This small molecule binds to this protein.
Small molecule (SMILES): CCOC(=O)[C@@H]1CCc2nc(C)sc2C1

Binding-site contacts:
Ligand atom C12 contacts residue NAD1 of chain 2.C at 3.7 Å.
Ligand atom C12 contacts residue PHE149 of chain 2.A at 3.6 Å (hydrophobic).
Ligand atom C12 contacts residue TYR158 of chain 2.A at 4.4 Å (hydrophobic).
Ligand atom C12 contacts residue MET161 of chain 2.A at 4.1 Å (hydrophobic).
Ligand atom C08 contacts residue NAD1 of chain 2.C at 3.7 Å.
Ligand atom C12 contacts residue LYS165 of chain 2.A at 4.3 Å.
Ligand atom C11 contacts residue MET161 of chain 2.A at 4.1 Å (hydrophobic).
Ligand atom C04 contacts residue MET98 of chain 2.A at 4.4 Å (hydrophobic).
Ligand atom O03 contacts residue ILE202 of chain 2.A at 4.2 Å.
Ligand atom C01 contacts residue LEU207 of chain 2.A at 3.6 Å (hydrophobic).
Ligand atom O05 contacts residue MET161 of chain 2.A at 3.6 Å.
Ligand atom C04 contacts residue MET161 of chain 2.A at 4.3 Å (hydrophobic).
Ligand atom C08 contacts residue GLY96 of chain 2.A at 3.5 Å.
Ligand atom O05 contacts residue GLY96 of chain 2.A at 4.0 Å.
Ligand atom C08 contacts residue MET161 of chain 2.A at 3.8 Å (hydrophobic).
Ligand atom C01 contacts residue MET98 of chain 2.A at 3.6 Å (hydrophobic).
Ligand atom C09 contacts residue MET161 of chain 2.A at 3.8 Å (hydrophobic).
Ligand atom O03 contacts residue MET103 of chain 2.A at 3.7 Å.
Ligand atom C01 contacts residue ILE202 of chain 2.A at 4.1 Å (hydrophobic).
Ligand atom C15 contacts residue MET199 of chain 2.A at 3.7 Å (hydrophobic).
Ligand atom O03 contacts residue MET98 of chain 2.A at 4.4 Å.
Ligand atom C02 contacts residue MET98 of chain 2.A at 3.0 Å (hydrophobic).
Ligand atom S13 contacts residue TYR158 of chain 2.A at 4.1 Å.
Ligand atom C14 contacts residue MET161 of chain 2.A at 4.4 Å (hydrophobic).
Ligand atom C08 contacts residue PHE97 of chain 2.A at 4.2 Å (hydrophobic).
Ligand atom C11 contacts residue NAD1 of chain 2.C at 3.5 Å.
Ligand atom C04 contacts residue MET103 of chain 2.A at 4.4 Å (hydrophobic).
Ligand atom O05 contacts residue MET98 of chain 2.A at 3.3 Å (h-bond).
Ligand atom S13 contacts residue MET103 of chain 2.A at 4.2 Å.
Ligand atom C07 contacts residue NAD1 of chain 2.C at 4.0 Å.
Ligand atom N10 contacts residue NAD1 of chain 2.C at 2.6 Å (h-bond).
Ligand atom N10 contacts residue MET161 of chain 2.A at 3.7 Å.
Ligand atom S13 contacts residue MET199 of chain 2.A at 3.5 Å (h-bond).
Ligand atom C06 contacts residue ALA198 of chain 2.A at 4.3 Å (hydrophobic).
Ligand atom C09 contacts residue NAD1 of chain 2.C at 3.5 Å.
Ligand atom C02 contacts residue MET103 of chain 2.A at 3.5 Å (hydrophobic).
Ligand atom O05 contacts residue PHE97 of chain 2.A at 3.3 Å.
Ligand atom C07 contacts residue GLY96 of chain 2.A at 3.7 Å.
Ligand atom C14 contacts residue MET199 of chain 2.A at 4.0 Å (hydrophobic).
Ligand atom C01 contacts residue MET103 of chain 2.A at 3.6 Å (hydrophobic).

Sequence of chain 2.A:
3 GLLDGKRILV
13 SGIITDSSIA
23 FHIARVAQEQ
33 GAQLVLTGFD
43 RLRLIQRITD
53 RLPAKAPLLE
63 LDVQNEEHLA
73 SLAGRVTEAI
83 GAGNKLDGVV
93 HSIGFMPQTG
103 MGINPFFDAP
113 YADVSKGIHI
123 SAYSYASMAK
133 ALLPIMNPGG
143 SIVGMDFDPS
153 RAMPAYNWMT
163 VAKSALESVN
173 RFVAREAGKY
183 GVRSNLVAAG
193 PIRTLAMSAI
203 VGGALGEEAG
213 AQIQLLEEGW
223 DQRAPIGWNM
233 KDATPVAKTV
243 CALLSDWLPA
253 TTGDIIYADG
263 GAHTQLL